Binding-site contacts:
Ligand atom OP1 contacts residue ARG67 of chain 1.A at 3.8 Å.
Ligand atom P contacts residue GLY63 of chain 1.A at 3.6 Å.
Ligand atom OP1 contacts residue ARG34 of chain 1.A at 3.4 Å.
Ligand atom O3' contacts residue GLY63 of chain 1.A at 3.3 Å.
Ligand atom N1 contacts residue TRP33 of chain 1.A at 3.8 Å.
Ligand atom P contacts residue ARG67 of chain 1.A at 3.8 Å.
Ligand atom P contacts residue ARG67 of chain 1.A at 3.2 Å.
Ligand atom O4' contacts residue ARG34 of chain 1.A at 3.5 Å.
Ligand atom OP1 contacts residue MET68 of chain 1.A at 2.9 Å (h-bond).
Ligand atom N3 contacts residue GLY37 of chain 1.A at 3.2 Å.
Ligand atom OP3 contacts residue ARG67 of chain 1.A at 2.6 Å (salt-bridge).
Ligand atom OP2 contacts residue ARG34 of chain 1.A at 2.7 Å (salt-bridge).
Ligand atom OP1 contacts residue TYR26 of chain 1.A at 2.9 Å (h-bond).
Ligand atom OP2 contacts residue ARG67 of chain 1.A at 3.3 Å.
Ligand atom N9 contacts residue ARG34 of chain 1.A at 3.7 Å.
Ligand atom O4' contacts residue TYR38 of chain 1.A at 3.5 Å.
Ligand atom C4 contacts residue TRP33 of chain 1.A at 3.6 Å (hydrophobic).
Ligand atom OP1 contacts residue TYR38 of chain 1.A at 3.0 Å (h-bond).
Ligand atom C4' contacts residue MET68 of chain 1.A at 3.7 Å (hydrophobic).
Ligand atom O5' contacts residue TYR38 of chain 1.A at 3.5 Å (h-bond).
Ligand atom OP1 contacts residue GLY63 of chain 1.A at 2.6 Å (h-bond).
Ligand atom P contacts residue TYR38 of chain 1.A at 3.7 Å.
Ligand atom OP1 contacts residue PRO62 of chain 1.A at 3.5 Å.
Ligand atom C1' contacts residue GLY37 of chain 1.A at 3.8 Å.
Ligand atom C4' contacts residue GLY63 of chain 1.A at 3.1 Å.
Ligand atom OP1 contacts residue ILE64 of chain 1.A at 3.8 Å.
Ligand atom C5' contacts residue GLY63 of chain 1.A at 3.1 Å.
Ligand atom C2 contacts residue TRP33 of chain 1.A at 3.4 Å (hydrophobic).
Ligand atom C3' contacts residue GLY63 of chain 1.A at 3.8 Å.
Ligand atom O5' contacts residue LYS71 of chain 1.A at 3.3 Å (salt-bridge).
Ligand atom OP2 contacts residue ARG67 of chain 1.A at 2.8 Å (salt-bridge).
Ligand atom C8 contacts residue ARG34 of chain 1.A at 3.5 Å.
Ligand atom OP1 contacts residue GLY65 of chain 1.A at 2.9 Å (h-bond).
Ligand atom P contacts residue LYS71 of chain 1.A at 3.6 Å.
Ligand atom O3' contacts residue MET68 of chain 1.A at 3.2 Å.
Ligand atom P contacts residue ARG34 of chain 1.A at 3.5 Å.
Ligand atom OP2 contacts residue ILE64 of chain 1.A at 3.8 Å.
Ligand atom OP3 contacts residue LYS71 of chain 1.A at 2.6 Å (salt-bridge).
Ligand atom C1' contacts residue ARG34 of chain 1.A at 3.7 Å.
Ligand atom N3 contacts residue TRP33 of chain 1.A at 3.3 Å (h-bond).

Sequence of chain 1.A:
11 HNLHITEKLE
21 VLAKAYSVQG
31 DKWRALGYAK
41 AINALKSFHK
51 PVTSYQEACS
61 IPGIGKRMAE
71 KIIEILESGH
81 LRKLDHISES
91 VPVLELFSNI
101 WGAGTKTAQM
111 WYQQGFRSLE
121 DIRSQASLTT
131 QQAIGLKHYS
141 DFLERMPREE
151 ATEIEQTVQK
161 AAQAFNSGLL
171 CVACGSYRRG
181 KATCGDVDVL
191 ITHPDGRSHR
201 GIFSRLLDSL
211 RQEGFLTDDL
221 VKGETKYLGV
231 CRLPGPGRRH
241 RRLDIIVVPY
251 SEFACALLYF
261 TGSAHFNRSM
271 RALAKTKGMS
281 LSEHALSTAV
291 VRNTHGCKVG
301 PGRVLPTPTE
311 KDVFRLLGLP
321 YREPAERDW

A protein and the small-molecule ligand that binds it are described below.
Small molecule (SMILES): Nc1ccn([C@H]2C[C@H](O[P](=O)(O)OC[C@H]3O[C@@H](n4ccc(N)nc4=O)C[C@@H]3O[P](=O)(O)OC[C@H]3O[C@@H](n4cnc5c(=O)nc(N)[nH]c54)C[C@@H]3O)[C@@H](CO[P](=O)(O)O[C@H]3C[C@H](n4cnc5c(=O)nc(N)[nH]c54)O[C@@H]3COP(=O)(O)O)O2)c(=O)n1